Sequence of chain 1.D:
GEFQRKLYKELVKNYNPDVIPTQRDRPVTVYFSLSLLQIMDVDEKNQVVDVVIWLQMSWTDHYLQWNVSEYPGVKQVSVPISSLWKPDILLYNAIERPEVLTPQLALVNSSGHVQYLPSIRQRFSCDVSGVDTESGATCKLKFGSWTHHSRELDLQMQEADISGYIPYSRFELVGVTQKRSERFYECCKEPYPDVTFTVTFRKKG

Binding-site contacts:
Ligand atom C7 contacts residue SER110 of chain 1.D at 4.1 Å.
Ligand atom C3 contacts residue ASN109 of chain 1.D at 3.8 Å.
Ligand atom O5 contacts residue HIS113 of chain 1.D at 3.8 Å.
Ligand atom C1 contacts residue HIS113 of chain 1.D at 3.8 Å.
Ligand atom C7 contacts residue SER111 of chain 1.D at 3.7 Å.
Ligand atom C8 contacts residue TYR31 of chain 1.D at 4.3 Å (hydrophobic).
Ligand atom C5 contacts residue ASN109 of chain 1.D at 3.7 Å.
Ligand atom C3 contacts residue SER111 of chain 1.D at 4.3 Å.
Ligand atom O5 contacts residue ASN109 of chain 1.D at 2.4 Å (h-bond).
Ligand atom C2 contacts residue SER111 of chain 1.D at 3.8 Å.
Ligand atom C8 contacts residue HIS113 of chain 1.D at 4.3 Å.
Ligand atom C8 contacts residue SER110 of chain 1.D at 3.1 Å.
Ligand atom C5 contacts residue HIS113 of chain 1.D at 4.1 Å.
Ligand atom C1 contacts residue ASN109 of chain 1.D at 1.4 Å.
Ligand atom C4 contacts residue ASN109 of chain 1.D at 4.3 Å.
Ligand atom C1 contacts residue SER111 of chain 1.D at 3.7 Å.
Ligand atom N2 contacts residue ASN109 of chain 1.D at 2.9 Å (h-bond).
Ligand atom C2 contacts residue ASN109 of chain 1.D at 2.5 Å.
Ligand atom O7 contacts residue ASN109 of chain 1.D at 3.9 Å.
Ligand atom C7 contacts residue ASN109 of chain 1.D at 3.6 Å.
Ligand atom C6 contacts residue HIS113 of chain 1.D at 3.7 Å.
Ligand atom C8 contacts residue SER111 of chain 1.D at 3.6 Å.
Ligand atom N2 contacts residue SER111 of chain 1.D at 2.9 Å (h-bond).

The small molecule below binds the protein below.
Small molecule (SMILES): CC(=O)N[C@H]1[C@H](O[C@H]2[C@H](O)[C@@H](NC(C)=O)CO[C@@H]2CO)O[C@H](CO)[C@@H](O[C@@H]2O[C@H](CO)[C@@H](O)[C@H](O)[C@@H]2O)[C@@H]1O